The protein below binds the small molecule below.
Small molecule (SMILES): CC(=O)N[C@H]1[C@H](O[C@H]2[C@H](O)[C@@H](NC(C)=O)CO[C@@H]2CO)O[C@H](CO)[C@@H](O)[C@@H]1O

Binding-site contacts:
Ligand atom C8 contacts residue ASN425 of chain 1.A at 4.4 Å.
Ligand atom C8 contacts residue VAL398 of chain 1.A at 4.2 Å (hydrophobic).
Ligand atom C3 contacts residue ASN425 of chain 1.A at 3.8 Å.
Ligand atom C5 contacts residue ASN425 of chain 1.A at 3.7 Å.
Ligand atom C1 contacts residue ASN425 of chain 1.A at 1.5 Å.
Ligand atom C8 contacts residue ILE396 of chain 1.A at 3.7 Å (hydrophobic).
Ligand atom C7 contacts residue ASN425 of chain 1.A at 3.3 Å.
Ligand atom O7 contacts residue TYR441 of chain 1.A at 4.5 Å.
Ligand atom O5 contacts residue ASN425 of chain 1.A at 2.4 Å (h-bond).
Ligand atom C4 contacts residue ASN425 of chain 1.A at 4.2 Å.
Ligand atom C8 contacts residue GLU397 of chain 1.A at 4.0 Å.
Ligand atom N2 contacts residue ASN425 of chain 1.A at 2.9 Å (h-bond).
Ligand atom O7 contacts residue ILE396 of chain 1.A at 4.5 Å.
Ligand atom C2 contacts residue ASN425 of chain 1.A at 2.5 Å.
Ligand atom O7 contacts residue ASN425 of chain 1.A at 3.4 Å (h-bond).

Sequence of chain 1.A:
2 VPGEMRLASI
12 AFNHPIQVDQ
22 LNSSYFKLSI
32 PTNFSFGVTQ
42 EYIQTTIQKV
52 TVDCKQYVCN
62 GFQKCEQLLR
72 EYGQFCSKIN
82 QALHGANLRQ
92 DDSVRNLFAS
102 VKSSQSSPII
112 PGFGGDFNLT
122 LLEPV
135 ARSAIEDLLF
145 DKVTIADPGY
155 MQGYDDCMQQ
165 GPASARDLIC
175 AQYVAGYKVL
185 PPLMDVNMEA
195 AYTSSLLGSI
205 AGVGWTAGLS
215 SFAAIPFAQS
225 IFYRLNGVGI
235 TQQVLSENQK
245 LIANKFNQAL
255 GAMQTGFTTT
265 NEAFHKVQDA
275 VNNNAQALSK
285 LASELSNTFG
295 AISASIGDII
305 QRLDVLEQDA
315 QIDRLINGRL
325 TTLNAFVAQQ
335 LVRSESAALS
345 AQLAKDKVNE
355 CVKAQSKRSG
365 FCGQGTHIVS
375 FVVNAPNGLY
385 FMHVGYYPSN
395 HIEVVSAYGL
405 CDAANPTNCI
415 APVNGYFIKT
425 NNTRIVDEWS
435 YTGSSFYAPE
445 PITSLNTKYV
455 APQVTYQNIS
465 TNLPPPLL